Sequence of chain 1.A:
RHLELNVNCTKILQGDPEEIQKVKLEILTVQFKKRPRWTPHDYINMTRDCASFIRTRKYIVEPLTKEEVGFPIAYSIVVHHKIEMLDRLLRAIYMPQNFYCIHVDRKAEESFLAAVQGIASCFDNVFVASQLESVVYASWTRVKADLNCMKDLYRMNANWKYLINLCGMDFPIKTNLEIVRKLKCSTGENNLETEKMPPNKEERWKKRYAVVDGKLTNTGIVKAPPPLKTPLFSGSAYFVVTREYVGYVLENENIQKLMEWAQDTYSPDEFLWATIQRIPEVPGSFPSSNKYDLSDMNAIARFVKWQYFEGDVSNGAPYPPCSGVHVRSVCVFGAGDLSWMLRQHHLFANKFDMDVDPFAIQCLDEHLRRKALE

Binding-site contacts:
Ligand atom N2 contacts residue ASN58 of chain 1.A at 3.0 Å (h-bond).
Ligand atom O7 contacts residue ARG61 of chain 1.A at 3.9 Å.
Ligand atom C4 contacts residue ASN58 of chain 1.A at 4.2 Å.
Ligand atom C5 contacts residue ASN58 of chain 1.A at 3.7 Å.
Ligand atom O7 contacts residue ASN58 of chain 1.A at 4.3 Å.
Ligand atom C1 contacts residue ASN58 of chain 1.A at 1.4 Å.
Ligand atom O5 contacts residue ASN58 of chain 1.A at 2.4 Å (h-bond).
Ligand atom O6 contacts residue ASP55 of chain 1.A at 3.9 Å.
Ligand atom C7 contacts residue ASN58 of chain 1.A at 4.1 Å.
Ligand atom C3 contacts residue ASN58 of chain 1.A at 3.8 Å.
Ligand atom C2 contacts residue ASN58 of chain 1.A at 2.5 Å.

This protein binds this small molecule.
Small molecule (SMILES): CC(=O)N[C@@H]1[C@@H](O)[C@H](O)[C@@H](CO)O[C@H]1O